Binding-site contacts:
Ligand atom C5 contacts residue PRO321 of chain 1.C at 3.5 Å (hydrophobic).
Ligand atom O1B contacts residue LYS133 of chain 1.B at 3.0 Å (salt-bridge).
Ligand atom O3G contacts residue HIS294 of chain 1.C at 3.5 Å.
Ligand atom O1A contacts residue GLY132 of chain 1.B at 3.3 Å.
Ligand atom O1B contacts residue THR134 of chain 1.B at 2.9 Å (h-bond).
Ligand atom O2' contacts residue TYR315 of chain 1.C at 3.1 Å (h-bond).
Ligand atom O2G contacts residue SER296 of chain 1.C at 3.6 Å.
Ligand atom O1G contacts residue THR134 of chain 1.B at 2.7 Å (h-bond).
Ligand atom O3A contacts residue ARG130 of chain 1.B at 3.5 Å (salt-bridge).
Ligand atom O5' contacts residue GLY132 of chain 1.B at 3.3 Å (h-bond).
Ligand atom O1A contacts residue THR134 of chain 1.B at 3.6 Å.
Ligand atom N6 contacts residue CYS319 of chain 1.C at 3.5 Å (h-bond).
Ligand atom C5' contacts residue ARG130 of chain 1.B at 3.6 Å.
Ligand atom O2A contacts residue ASP316 of chain 1.C at 3.0 Å (salt-bridge).
Ligand atom C4' contacts residue ARG130 of chain 1.B at 3.6 Å.
Ligand atom C6 contacts residue PRO321 of chain 1.C at 3.6 Å (hydrophobic).
Ligand atom N1 contacts residue ASN330 of chain 1.B at 3.6 Å (h-bond).
Ligand atom O3' contacts residue ARG310 of chain 1.B at 3.5 Å (salt-bridge).
Ligand atom N1 contacts residue ALA331 of chain 1.B at 3.5 Å.
Ligand atom C8 contacts residue LEU320 of chain 1.C at 3.3 Å (hydrophobic).
Ligand atom N7 contacts residue CYS319 of chain 1.C at 3.5 Å (h-bond).
Ligand atom C4 contacts residue PRO321 of chain 1.C at 3.6 Å (hydrophobic).
Ligand atom C5' contacts residue GLN135 of chain 1.B at 3.5 Å.
Ligand atom N7 contacts residue LEU320 of chain 1.C at 3.4 Å.
Ligand atom PB contacts residue LYS133 of chain 1.B at 3.5 Å.
Ligand atom O3' contacts residue ARG130 of chain 1.B at 3.2 Å (salt-bridge).
Ligand atom C2 contacts residue ASN330 of chain 1.B at 3.6 Å.
Ligand atom C8 contacts residue SER317 of chain 1.C at 3.1 Å.
Ligand atom O3A contacts residue GLY132 of chain 1.B at 3.4 Å (h-bond).
Ligand atom C2 contacts residue PRO321 of chain 1.C at 3.6 Å (hydrophobic).
Ligand atom O1A contacts residue GLN135 of chain 1.B at 3.1 Å (h-bond).
Ligand atom N3 contacts residue ILE329 of chain 1.B at 3.5 Å.
Ligand atom O5' contacts residue ARG130 of chain 1.B at 2.9 Å (salt-bridge).
Ligand atom PB contacts residue THR134 of chain 1.B at 3.4 Å.
Ligand atom N7 contacts residue PRO318 of chain 1.C at 3.0 Å (h-bond).
Ligand atom O2B contacts residue THR134 of chain 1.B at 2.9 Å (h-bond).
Ligand atom C8 contacts residue PRO318 of chain 1.C at 3.4 Å (hydrophobic).
Ligand atom N3B contacts residue LYS133 of chain 1.B at 3.1 Å (salt-bridge).
Ligand atom N3 contacts residue PRO321 of chain 1.C at 3.6 Å.
Ligand atom N6 contacts residue ARG170 of chain 1.B at 3.2 Å (salt-bridge).

Sequence of chain 1.B:
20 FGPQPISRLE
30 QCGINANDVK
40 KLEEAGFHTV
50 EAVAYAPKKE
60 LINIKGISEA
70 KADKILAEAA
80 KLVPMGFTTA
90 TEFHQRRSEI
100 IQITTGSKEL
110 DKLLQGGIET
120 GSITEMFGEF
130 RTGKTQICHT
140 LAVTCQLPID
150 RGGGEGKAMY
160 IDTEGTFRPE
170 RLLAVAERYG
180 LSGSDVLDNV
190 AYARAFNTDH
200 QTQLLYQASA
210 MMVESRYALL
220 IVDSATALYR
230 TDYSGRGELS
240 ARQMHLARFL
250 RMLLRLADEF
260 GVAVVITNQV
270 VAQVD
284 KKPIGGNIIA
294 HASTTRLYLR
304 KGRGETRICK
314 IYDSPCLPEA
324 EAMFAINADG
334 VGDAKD

A protein and the small-molecule ligand that binds it are described below.
Small molecule (SMILES): Nc1ncnc2c1ncn2[C@@H]1O[C@H](CO[P](=O)(O)O[P](=O)(O)NP(=O)(O)O)[C@@H](O)[C@H]1O

Sequence of chain 1.C:
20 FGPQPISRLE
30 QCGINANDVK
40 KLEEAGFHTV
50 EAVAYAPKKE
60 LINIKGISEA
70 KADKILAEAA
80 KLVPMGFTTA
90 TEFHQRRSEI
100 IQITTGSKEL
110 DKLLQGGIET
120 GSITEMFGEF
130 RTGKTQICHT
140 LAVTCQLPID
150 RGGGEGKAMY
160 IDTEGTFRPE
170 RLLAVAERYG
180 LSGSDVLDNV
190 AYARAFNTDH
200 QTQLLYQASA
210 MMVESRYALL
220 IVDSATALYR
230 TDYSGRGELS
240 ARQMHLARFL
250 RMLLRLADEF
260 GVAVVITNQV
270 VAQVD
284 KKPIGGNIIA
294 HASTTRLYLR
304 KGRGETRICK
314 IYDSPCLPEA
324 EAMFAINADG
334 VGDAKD